Binding-site contacts:
Ligand atom C8 contacts residue PRO221 of chain 1.G at 3.9 Å (hydrophobic).
Ligand atom C1 contacts residue SER219 of chain 1.G at 3.9 Å.
Ligand atom C2 contacts residue TRP222 of chain 1.G at 4.1 Å (hydrophobic).
Ligand atom O5 contacts residue TRP222 of chain 1.G at 4.2 Å.
Ligand atom C2 contacts residue ASN165 of chain 2.G at 2.5 Å.
Ligand atom O7 contacts residue ARG220 of chain 1.G at 3.2 Å (salt-bridge).
Ligand atom C7 contacts residue ARG220 of chain 1.G at 4.1 Å.
Ligand atom C6 contacts residue THR167 of chain 2.G at 3.8 Å.
Ligand atom C5 contacts residue ASN165 of chain 2.G at 3.6 Å.
Ligand atom O7 contacts residue TRP222 of chain 1.G at 2.5 Å (h-bond).
Ligand atom N2 contacts residue SER219 of chain 1.G at 3.8 Å.
Ligand atom C1 contacts residue NAG1 of chain 2.BA at 3.7 Å.
Ligand atom C6 contacts residue TRP222 of chain 1.G at 3.4 Å (hydrophobic).
Ligand atom C3 contacts residue TRP222 of chain 1.G at 4.0 Å (hydrophobic).
Ligand atom O6 contacts residue THR167 of chain 2.G at 3.9 Å.
Ligand atom O5 contacts residue ASN165 of chain 2.G at 2.3 Å (h-bond).
Ligand atom C7 contacts residue NAG1 of chain 2.BA at 4.3 Å.
Ligand atom C7 contacts residue PRO221 of chain 1.G at 3.9 Å (hydrophobic).
Ligand atom C6 contacts residue LEU244 of chain 2.G at 4.3 Å (hydrophobic).
Ligand atom C3 contacts residue SER219 of chain 1.G at 4.2 Å.
Ligand atom O2 contacts residue TRP222 of chain 1.G at 4.3 Å.
Ligand atom O3 contacts residue TRP222 of chain 1.G at 3.2 Å.
Ligand atom C3 contacts residue ASN165 of chain 2.G at 3.8 Å.
Ligand atom C5 contacts residue LEU244 of chain 2.G at 4.1 Å (hydrophobic).
Ligand atom C2 contacts residue TRP222 of chain 1.G at 3.9 Å (hydrophobic).
Ligand atom C2 contacts residue NAG1 of chain 2.BA at 4.2 Å.
Ligand atom N2 contacts residue NAG1 of chain 2.BA at 3.4 Å (h-bond).
Ligand atom C7 contacts residue TRP222 of chain 1.G at 3.6 Å (hydrophobic).
Ligand atom O7 contacts residue PRO221 of chain 1.G at 3.1 Å.
Ligand atom C7 contacts residue ASN165 of chain 2.G at 4.0 Å.
Ligand atom C8 contacts residue NAG1 of chain 2.BA at 3.8 Å.
Ligand atom C5 contacts residue TRP222 of chain 1.G at 3.5 Å (hydrophobic).
Ligand atom O4 contacts residue TRP222 of chain 1.G at 3.8 Å.
Ligand atom C3 contacts residue TRP222 of chain 1.G at 4.2 Å (hydrophobic).
Ligand atom C2 contacts residue SER219 of chain 1.G at 4.3 Å.
Ligand atom C8 contacts residue ILE242 of chain 2.G at 4.0 Å (hydrophobic).
Ligand atom C4 contacts residue ASN165 of chain 2.G at 4.3 Å.
Ligand atom C8 contacts residue NAG2 of chain 2.BA at 3.9 Å.
Ligand atom N2 contacts residue ASN165 of chain 2.G at 2.9 Å (h-bond).
Ligand atom C1 contacts residue ASN165 of chain 2.G at 1.4 Å.

Sequence of chain 1.G:
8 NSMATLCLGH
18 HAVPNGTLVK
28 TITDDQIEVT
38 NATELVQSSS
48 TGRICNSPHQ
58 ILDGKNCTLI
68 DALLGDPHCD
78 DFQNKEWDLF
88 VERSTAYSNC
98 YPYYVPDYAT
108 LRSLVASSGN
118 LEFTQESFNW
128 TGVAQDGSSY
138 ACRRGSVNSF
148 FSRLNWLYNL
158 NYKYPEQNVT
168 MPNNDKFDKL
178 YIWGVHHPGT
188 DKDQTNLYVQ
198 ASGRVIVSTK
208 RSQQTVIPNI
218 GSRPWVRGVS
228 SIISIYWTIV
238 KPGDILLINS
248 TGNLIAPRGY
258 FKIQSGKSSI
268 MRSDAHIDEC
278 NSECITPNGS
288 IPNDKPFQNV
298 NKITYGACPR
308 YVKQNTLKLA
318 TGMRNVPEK

Sequence of chain 2.G:
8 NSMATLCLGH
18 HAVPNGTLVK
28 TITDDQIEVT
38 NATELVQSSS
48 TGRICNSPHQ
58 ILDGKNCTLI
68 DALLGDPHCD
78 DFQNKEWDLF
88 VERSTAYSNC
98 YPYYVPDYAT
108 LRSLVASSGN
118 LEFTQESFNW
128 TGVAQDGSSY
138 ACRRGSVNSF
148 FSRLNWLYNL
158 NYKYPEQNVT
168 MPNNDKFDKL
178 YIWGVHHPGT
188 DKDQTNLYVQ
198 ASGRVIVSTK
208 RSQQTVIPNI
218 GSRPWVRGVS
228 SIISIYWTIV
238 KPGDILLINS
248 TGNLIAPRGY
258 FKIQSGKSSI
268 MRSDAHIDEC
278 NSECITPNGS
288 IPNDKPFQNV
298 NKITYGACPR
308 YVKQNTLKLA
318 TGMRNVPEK

The small molecule below binds the protein below.
Small molecule (SMILES): CC(=O)N[C@H]1[C@H](O[C@H]2[C@H](O)[C@@H](NC(C)=O)CO[C@@H]2CO)O[C@H](CO)[C@@H](O[C@H]2O[C@H](CO[C@H]3O[C@H](CO)[C@@H](O)[C@H](O[C@H]4O[C@H](CO)[C@@H](O)[C@H](O)[C@@H]4O)[C@@H]3O)[C@@H](O)[C@H](O[C@H]3O[C@H](CO)[C@@H](O)[C@H](O)[C@@H]3O[C@H]3O[C@H](CO)[C@@H](O)[C@H](O)[C@@H]3O)[C@@H]2O)[C@@H]1O